A protein and the small-molecule ligand that binds it are described below.
Small molecule (SMILES): N[C@@H](CCC(=O)O)C(=O)O

Sequence of chain 1.A:
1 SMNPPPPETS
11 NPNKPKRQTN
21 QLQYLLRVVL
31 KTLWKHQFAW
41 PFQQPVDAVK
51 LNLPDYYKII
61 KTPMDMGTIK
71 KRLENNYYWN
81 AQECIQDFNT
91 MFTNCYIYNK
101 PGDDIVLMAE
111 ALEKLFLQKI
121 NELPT

Binding-site contacts:
Ligand atom CA contacts residue THR125 of chain 1.A at 3.6 Å.
Ligand atom C contacts residue THR125 of chain 1.A at 4.3 Å.
Ligand atom CA contacts residue GLN21 of chain 1.A at 4.5 Å.
Ligand atom N contacts residue THR125 of chain 1.A at 2.7 Å.
Ligand atom N contacts residue GLN21 of chain 1.A at 4.2 Å.
Ligand atom CB contacts residue GLN21 of chain 1.A at 4.0 Å.
Ligand atom OE1 contacts residue GLN21 of chain 1.A at 3.7 Å.
Ligand atom N contacts residue PRO124 of chain 1.A at 4.3 Å.